Binding-site contacts:
Ligand atom C5 contacts residue ASN118 of chain 4.F at 3.2 Å.
Ligand atom C7 contacts residue ASN118 of chain 4.F at 3.9 Å.
Ligand atom C6 contacts residue ALA117 of chain 4.F at 3.6 Å (hydrophobic).
Ligand atom O5 contacts residue GLN168 of chain 4.F at 4.0 Å.
Ligand atom C1 contacts residue ASN118 of chain 4.F at 1.6 Å.
Ligand atom C3 contacts residue ASN118 of chain 4.F at 3.8 Å.
Ligand atom C7 contacts residue PRO167 of chain 4.F at 3.9 Å (hydrophobic).
Ligand atom C8 contacts residue ASP164 of chain 4.F at 4.5 Å.
Ligand atom C4 contacts residue ASN118 of chain 4.F at 3.8 Å.
Ligand atom C1 contacts residue GLN168 of chain 4.F at 4.0 Å.
Ligand atom C8 contacts residue PRO167 of chain 4.F at 3.7 Å (hydrophobic).
Ligand atom N2 contacts residue ASN118 of chain 4.F at 3.6 Å.
Ligand atom O5 contacts residue ASN118 of chain 4.F at 1.8 Å (h-bond).
Ligand atom N2 contacts residue PRO167 of chain 4.F at 4.0 Å.
Ligand atom C1 contacts residue PRO167 of chain 4.F at 4.4 Å (hydrophobic).
Ligand atom C6 contacts residue ASN118 of chain 4.F at 4.0 Å.
Ligand atom C5 contacts residue ALA117 of chain 4.F at 4.2 Å (hydrophobic).
Ligand atom C4 contacts residue ALA117 of chain 4.F at 4.2 Å (hydrophobic).
Ligand atom C2 contacts residue ALA117 of chain 4.F at 4.0 Å (hydrophobic).
Ligand atom O5 contacts residue ALA117 of chain 4.F at 3.5 Å (h-bond).
Ligand atom O6 contacts residue ALA117 of chain 4.F at 2.3 Å.
Ligand atom C2 contacts residue ASN118 of chain 4.F at 2.7 Å.
Ligand atom O6 contacts residue ASN118 of chain 4.F at 4.0 Å.
Ligand atom C1 contacts residue ALA117 of chain 4.F at 3.9 Å (hydrophobic).
Ligand atom C5 contacts residue GLN168 of chain 4.F at 4.5 Å.
Ligand atom O7 contacts residue ALA117 of chain 4.F at 4.5 Å.
Ligand atom O7 contacts residue ASN118 of chain 4.F at 3.5 Å (h-bond).

The protein below binds the small molecule below.
Small molecule (SMILES): CC(=O)N[C@@H]1[C@@H](O)[C@H](O)[C@@H](CO)O[C@H]1O

Sequence of chain 4.F:
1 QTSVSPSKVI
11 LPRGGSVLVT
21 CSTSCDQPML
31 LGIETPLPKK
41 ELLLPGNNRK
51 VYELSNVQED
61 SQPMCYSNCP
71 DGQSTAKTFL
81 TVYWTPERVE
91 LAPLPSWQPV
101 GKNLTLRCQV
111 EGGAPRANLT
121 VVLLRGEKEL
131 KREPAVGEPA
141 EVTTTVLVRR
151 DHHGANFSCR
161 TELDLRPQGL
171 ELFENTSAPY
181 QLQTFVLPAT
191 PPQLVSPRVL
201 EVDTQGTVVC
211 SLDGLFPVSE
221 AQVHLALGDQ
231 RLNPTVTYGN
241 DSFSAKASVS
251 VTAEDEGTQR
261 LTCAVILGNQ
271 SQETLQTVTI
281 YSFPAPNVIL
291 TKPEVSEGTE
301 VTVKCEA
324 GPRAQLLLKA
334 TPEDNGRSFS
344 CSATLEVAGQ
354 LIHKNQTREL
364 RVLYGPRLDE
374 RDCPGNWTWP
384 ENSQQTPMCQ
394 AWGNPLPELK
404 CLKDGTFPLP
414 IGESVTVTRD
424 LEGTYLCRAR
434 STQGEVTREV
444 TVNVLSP